The protein below binds the small molecule below.
Small molecule (SMILES): CC(=O)N[C@@H]1[C@@H](O)[C@H](O)[C@@H](CO)O[C@H]1O

Sequence of chain 8.F:
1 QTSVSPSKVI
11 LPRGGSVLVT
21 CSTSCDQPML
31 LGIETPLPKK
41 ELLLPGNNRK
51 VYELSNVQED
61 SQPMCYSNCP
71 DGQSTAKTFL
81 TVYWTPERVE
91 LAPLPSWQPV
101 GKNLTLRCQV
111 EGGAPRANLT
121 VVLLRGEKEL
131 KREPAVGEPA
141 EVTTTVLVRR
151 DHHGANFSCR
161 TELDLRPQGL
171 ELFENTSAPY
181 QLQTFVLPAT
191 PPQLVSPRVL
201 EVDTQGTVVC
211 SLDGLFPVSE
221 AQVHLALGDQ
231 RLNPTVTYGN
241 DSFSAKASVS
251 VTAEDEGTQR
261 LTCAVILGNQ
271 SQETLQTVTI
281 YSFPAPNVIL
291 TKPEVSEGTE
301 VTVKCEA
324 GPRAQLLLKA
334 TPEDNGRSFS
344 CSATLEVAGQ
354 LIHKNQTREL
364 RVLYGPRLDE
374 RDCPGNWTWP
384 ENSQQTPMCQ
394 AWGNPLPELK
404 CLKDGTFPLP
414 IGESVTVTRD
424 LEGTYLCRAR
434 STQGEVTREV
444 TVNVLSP

Binding-site contacts:
Ligand atom C6 contacts residue ASN269 of chain 8.F at 4.3 Å.
Ligand atom O3 contacts residue PRO95 of chain 8.F at 4.4 Å.
Ligand atom C5 contacts residue ASN269 of chain 8.F at 3.0 Å.
Ligand atom C3 contacts residue TRP97 of chain 8.F at 2.7 Å (hydrophobic).
Ligand atom C7 contacts residue ASN269 of chain 8.F at 3.5 Å.
Ligand atom C1 contacts residue TRP97 of chain 8.F at 4.2 Å (hydrophobic).
Ligand atom N2 contacts residue TRP97 of chain 8.F at 2.4 Å (h-bond).
Ligand atom O3 contacts residue TRP97 of chain 8.F at 2.5 Å (h-bond).
Ligand atom O4 contacts residue TRP97 of chain 8.F at 3.8 Å.
Ligand atom N2 contacts residue ASN269 of chain 8.F at 2.8 Å (h-bond).
Ligand atom C1 contacts residue ASN269 of chain 8.F at 1.4 Å.
Ligand atom O7 contacts residue TRP97 of chain 8.F at 3.8 Å.
Ligand atom C3 contacts residue ASN269 of chain 8.F at 3.1 Å.
Ligand atom O5 contacts residue ASN269 of chain 8.F at 2.4 Å (h-bond).
Ligand atom C8 contacts residue TRP97 of chain 8.F at 4.0 Å (hydrophobic).
Ligand atom O7 contacts residue ASN269 of chain 8.F at 3.4 Å (h-bond).
Ligand atom C4 contacts residue ASN269 of chain 8.F at 3.7 Å.
Ligand atom C7 contacts residue TRP97 of chain 8.F at 3.3 Å (hydrophobic).
Ligand atom C2 contacts residue ASN269 of chain 8.F at 2.5 Å.
Ligand atom C2 contacts residue TRP97 of chain 8.F at 3.1 Å (hydrophobic).
Ligand atom C4 contacts residue TRP97 of chain 8.F at 4.1 Å (hydrophobic).
Ligand atom O3 contacts residue ASN269 of chain 8.F at 4.4 Å.
Ligand atom C8 contacts residue PRO99 of chain 8.F at 3.9 Å (hydrophobic).